Sequence of chain 1.N:
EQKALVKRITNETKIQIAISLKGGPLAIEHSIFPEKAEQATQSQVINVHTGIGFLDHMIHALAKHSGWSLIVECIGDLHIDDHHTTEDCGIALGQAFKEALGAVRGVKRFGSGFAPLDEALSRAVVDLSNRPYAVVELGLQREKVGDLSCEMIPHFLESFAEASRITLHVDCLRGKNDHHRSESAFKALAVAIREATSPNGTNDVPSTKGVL

Binding-site contacts:
Ligand atom C5 contacts residue MN1 of chain 1.KC at 3.7 Å.
Ligand atom P9 contacts residue SER214 of chain 1.L at 3.7 Å.
Ligand atom N2 contacts residue HIS91 of chain 1.N at 3.7 Å.
Ligand atom N2 contacts residue MN1 of chain 1.KC at 3.8 Å.
Ligand atom O13 contacts residue HIS64 of chain 1.W at 3.1 Å (h-bond).
Ligand atom C5 contacts residue HIS186 of chain 1.W at 3.4 Å.
Ligand atom C5 contacts residue HIS90 of chain 1.N at 3.3 Å.
Ligand atom O13 contacts residue MN1 of chain 1.KC at 1.9 Å.
Ligand atom C5 contacts residue MN1 of chain 1.IC at 3.5 Å.
Ligand atom N1 contacts residue HIS91 of chain 1.N at 3.1 Å (h-bond).
Ligand atom O10 contacts residue SER214 of chain 1.L at 3.0 Å (h-bond).
Ligand atom C8 contacts residue GLU14 of chain 1.N at 3.7 Å.
Ligand atom C5 contacts residue GLU190 of chain 1.W at 3.8 Å.
Ligand atom N4 contacts residue HIS90 of chain 1.N at 3.2 Å (h-bond).
Ligand atom N1 contacts residue GLU190 of chain 1.W at 3.2 Å (salt-bridge).
Ligand atom O13 contacts residue GLU190 of chain 1.W at 2.7 Å (salt-bridge).
Ligand atom C8 contacts residue GLU190 of chain 1.W at 3.7 Å.
Ligand atom O11 contacts residue SER214 of chain 1.L at 3.3 Å (h-bond).
Ligand atom O10 contacts residue THR215 of chain 1.L at 3.6 Å.
Ligand atom N4 contacts residue HIS187 of chain 1.W at 3.0 Å (h-bond).
Ligand atom N1 contacts residue MN1 of chain 1.KC at 2.7 Å.
Ligand atom P9 contacts residue LYS194 of chain 1.W at 3.8 Å.
Ligand atom N4 contacts residue MN1 of chain 1.IC at 2.5 Å.
Ligand atom C3 contacts residue GLU94 of chain 1.N at 2.9 Å.
Ligand atom C7 contacts residue MN1 of chain 1.KC at 3.3 Å.
Ligand atom C5 contacts residue GLU94 of chain 1.N at 3.8 Å.
Ligand atom O10 contacts residue LYS194 of chain 1.W at 3.6 Å.
Ligand atom C6 contacts residue HIS91 of chain 1.N at 3.8 Å.
Ligand atom C7 contacts residue GLU190 of chain 1.W at 3.3 Å.
Ligand atom O13 contacts residue HIS91 of chain 1.N at 2.8 Å (h-bond).
Ligand atom O10 contacts residue ARG116 of chain 1.L at 3.3 Å (salt-bridge).
Ligand atom O12 contacts residue LYS194 of chain 1.W at 2.9 Å (salt-bridge).
Ligand atom C5 contacts residue HIS187 of chain 1.W at 3.4 Å.
Ligand atom N1 contacts residue HIS186 of chain 1.W at 3.6 Å (h-bond).
Ligand atom O12 contacts residue LEU124 of chain 1.W at 3.7 Å.
Ligand atom C3 contacts residue MN1 of chain 1.IC at 3.4 Å.
Ligand atom N4 contacts residue GLU94 of chain 1.N at 2.7 Å (salt-bridge).
Ligand atom O12 contacts residue ARG116 of chain 1.L at 3.6 Å.
Ligand atom O12 contacts residue ARG138 of chain 1.L at 3.6 Å.
Ligand atom O11 contacts residue LYS216 of chain 1.L at 2.4 Å (salt-bridge).

A protein and the small-molecule ligand that binds it are described below.
Small molecule (SMILES): O=P(O)(O)C[C@H](O)Cn1cncn1

Sequence of chain 1.W:
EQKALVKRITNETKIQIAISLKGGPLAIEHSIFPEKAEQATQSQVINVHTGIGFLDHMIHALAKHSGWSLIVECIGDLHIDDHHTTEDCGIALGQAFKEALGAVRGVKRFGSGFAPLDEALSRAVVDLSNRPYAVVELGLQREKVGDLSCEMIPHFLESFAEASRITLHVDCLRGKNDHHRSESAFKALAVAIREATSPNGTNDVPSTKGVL

Sequence of chain 1.L:
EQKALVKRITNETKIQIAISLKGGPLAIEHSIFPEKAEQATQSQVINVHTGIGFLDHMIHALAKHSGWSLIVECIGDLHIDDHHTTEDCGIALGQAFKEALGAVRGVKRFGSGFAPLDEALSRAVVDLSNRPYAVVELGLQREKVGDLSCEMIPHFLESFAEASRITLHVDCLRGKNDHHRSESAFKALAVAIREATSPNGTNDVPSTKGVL